Sequence of chain 1.C:
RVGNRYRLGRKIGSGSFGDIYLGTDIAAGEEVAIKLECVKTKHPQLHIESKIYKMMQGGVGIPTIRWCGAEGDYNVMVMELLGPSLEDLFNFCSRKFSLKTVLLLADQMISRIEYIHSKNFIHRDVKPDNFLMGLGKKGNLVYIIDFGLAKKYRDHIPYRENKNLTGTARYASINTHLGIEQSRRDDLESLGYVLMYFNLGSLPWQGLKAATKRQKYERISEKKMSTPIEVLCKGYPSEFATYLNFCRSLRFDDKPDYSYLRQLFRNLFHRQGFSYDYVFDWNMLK

The small molecule below binds the protein below.
Small molecule (SMILES): Nc1nccc(-c2c(-c3ccc(F)cc3)ncn2C2CCCCC2)n1

Binding-site contacts:
Ligand atom C5 contacts residue ILE25 of chain 1.C at 3.9 Å (hydrophobic).
Ligand atom C11 contacts residue MET84 of chain 1.C at 3.6 Å (hydrophobic).
Ligand atom C8 contacts residue ILE150 of chain 1.C at 3.8 Å (hydrophobic).
Ligand atom N3 contacts residue ILE25 of chain 1.C at 3.2 Å.
Ligand atom C9 contacts residue ILE150 of chain 1.C at 4.0 Å (hydrophobic).
Ligand atom C7 contacts residue ILE150 of chain 1.C at 3.9 Å (hydrophobic).
Ligand atom N4 contacts residue LEU86 of chain 1.C at 4.0 Å.
Ligand atom N4 contacts residue LEU87 of chain 1.C at 3.0 Å (h-bond).
Ligand atom C3 contacts residue TYR58 of chain 1.C at 3.8 Å (hydrophobic).
Ligand atom C6 contacts residue ALA38 of chain 1.C at 3.9 Å (hydrophobic).
Ligand atom C8 contacts residue ILE25 of chain 1.C at 3.6 Å (hydrophobic).
Ligand atom N4 contacts residue ALA38 of chain 1.C at 3.6 Å.
Ligand atom C1 contacts residue LYS40 of chain 1.C at 3.9 Å.
Ligand atom C11 contacts residue GLU85 of chain 1.C at 3.7 Å.
Ligand atom F1 contacts residue MET82 of chain 1.C at 3.1 Å.
Ligand atom C3 contacts residue MET82 of chain 1.C at 3.8 Å (hydrophobic).
Ligand atom C1 contacts residue MET84 of chain 1.C at 3.8 Å (hydrophobic).
Ligand atom C9 contacts residue ILE25 of chain 1.C at 3.4 Å (hydrophobic).
Ligand atom C3 contacts residue MET84 of chain 1.C at 3.4 Å (hydrophobic).
Ligand atom C12 contacts residue ALA38 of chain 1.C at 3.9 Å (hydrophobic).
Ligand atom C12 contacts residue LEU137 of chain 1.C at 3.9 Å (hydrophobic).
Ligand atom C6 contacts residue ILE25 of chain 1.C at 3.7 Å (hydrophobic).
Ligand atom N1 contacts residue LEU87 of chain 1.C at 3.3 Å (h-bond).
Ligand atom N3 contacts residue ILE150 of chain 1.C at 3.9 Å.
Ligand atom C10 contacts residue ALA38 of chain 1.C at 3.8 Å (hydrophobic).
Ligand atom N1 contacts residue LEU86 of chain 1.C at 3.6 Å.
Ligand atom C10 contacts residue MET84 of chain 1.C at 3.5 Å (hydrophobic).
Ligand atom N5 contacts residue LEU137 of chain 1.C at 4.0 Å.
Ligand atom F1 contacts residue MET84 of chain 1.C at 3.8 Å.
Ligand atom F1 contacts residue VAL83 of chain 1.C at 3.9 Å.
Ligand atom C4 contacts residue TYR58 of chain 1.C at 3.8 Å (hydrophobic).
Ligand atom N2 contacts residue ILE150 of chain 1.C at 3.9 Å.
Ligand atom C11 contacts residue ALA38 of chain 1.C at 3.6 Å (hydrophobic).
Ligand atom C11 contacts residue LEU87 of chain 1.C at 3.6 Å (hydrophobic).
Ligand atom C14 contacts residue ASP134 of chain 1.C at 3.9 Å.
Ligand atom C1 contacts residue ALA38 of chain 1.C at 3.5 Å (hydrophobic).
Ligand atom C7 contacts residue ILE25 of chain 1.C at 3.9 Å (hydrophobic).
Ligand atom C19 contacts residue SER90 of chain 1.C at 3.9 Å.
Ligand atom C2 contacts residue MET84 of chain 1.C at 3.7 Å (hydrophobic).
Ligand atom C17 contacts residue ILE17 of chain 1.C at 3.9 Å (hydrophobic).